A protein and the small-molecule ligand that binds it are described below.
Small molecule (SMILES): CC(=O)N[C@@H]1[C@@H](O)[C@H](O)[C@@H](CO)O[C@H]1O

Sequence of chain 1.A:
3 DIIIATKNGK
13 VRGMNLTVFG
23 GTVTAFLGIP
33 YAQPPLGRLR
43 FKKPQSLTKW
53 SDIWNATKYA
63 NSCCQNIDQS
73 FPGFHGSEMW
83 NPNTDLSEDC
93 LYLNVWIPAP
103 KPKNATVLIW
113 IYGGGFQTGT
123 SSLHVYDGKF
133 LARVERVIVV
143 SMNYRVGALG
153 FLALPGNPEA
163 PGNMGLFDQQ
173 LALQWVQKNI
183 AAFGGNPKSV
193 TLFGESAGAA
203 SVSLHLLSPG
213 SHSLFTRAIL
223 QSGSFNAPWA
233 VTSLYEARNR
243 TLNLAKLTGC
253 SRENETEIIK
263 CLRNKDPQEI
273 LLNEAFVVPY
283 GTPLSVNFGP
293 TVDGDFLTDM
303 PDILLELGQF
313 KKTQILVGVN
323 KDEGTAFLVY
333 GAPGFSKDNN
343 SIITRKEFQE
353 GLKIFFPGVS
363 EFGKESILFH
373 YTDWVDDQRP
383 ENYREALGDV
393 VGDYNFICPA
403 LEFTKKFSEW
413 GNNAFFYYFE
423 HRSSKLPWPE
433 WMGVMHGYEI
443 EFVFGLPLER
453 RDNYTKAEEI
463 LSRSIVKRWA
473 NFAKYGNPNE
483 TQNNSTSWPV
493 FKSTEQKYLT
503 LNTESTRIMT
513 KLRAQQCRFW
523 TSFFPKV

Binding-site contacts:
Ligand atom C5 contacts residue ASN341 of chain 1.A at 3.5 Å.
Ligand atom O7 contacts residue ILE344 of chain 1.A at 4.2 Å.
Ligand atom C1 contacts residue ASN341 of chain 1.A at 1.4 Å.
Ligand atom C4 contacts residue ASN341 of chain 1.A at 4.3 Å.
Ligand atom C3 contacts residue ASN341 of chain 1.A at 3.8 Å.
Ligand atom C6 contacts residue ASN341 of chain 1.A at 4.4 Å.
Ligand atom C2 contacts residue ASN341 of chain 1.A at 2.6 Å.
Ligand atom C8 contacts residue ASN341 of chain 1.A at 4.3 Å.
Ligand atom N2 contacts residue ASN341 of chain 1.A at 2.9 Å (h-bond).
Ligand atom O5 contacts residue ASN341 of chain 1.A at 2.5 Å (h-bond).
Ligand atom C7 contacts residue ASN341 of chain 1.A at 3.8 Å.